Sequence of chain 1.A:
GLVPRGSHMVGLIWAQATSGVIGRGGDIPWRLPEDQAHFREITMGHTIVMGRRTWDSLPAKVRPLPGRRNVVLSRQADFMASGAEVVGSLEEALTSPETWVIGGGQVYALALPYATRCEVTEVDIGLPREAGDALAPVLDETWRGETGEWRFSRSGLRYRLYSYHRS

This protein binds this small molecule.
Small molecule (SMILES): CCc1nc(N)nc(N)c1OCCCOc1ccccc1CCC(=O)NS(C)(=O)=O

Binding-site contacts:
Ligand atom C27 contacts residue ASP47 of chain 1.A at 3.5 Å.
Ligand atom C13 contacts residue ARG43 of chain 1.A at 3.7 Å.
Ligand atom C08 contacts residue LEU70 of chain 1.A at 3.5 Å (hydrophobic).
Ligand atom O22 contacts residue ARG52 of chain 1.A at 3.8 Å.
Ligand atom C03 contacts residue ASP47 of chain 1.A at 3.3 Å.
Ligand atom C25 contacts residue ILE25 of chain 1.A at 3.5 Å (hydrophobic).
Ligand atom C01 contacts residue ASP47 of chain 1.A at 3.5 Å.
Ligand atom N26 contacts residue PHE51 of chain 1.A at 3.6 Å.
Ligand atom C25 contacts residue PHE51 of chain 1.A at 3.5 Å (hydrophobic).
Ligand atom O24 contacts residue ARG80 of chain 1.A at 3.7 Å.
Ligand atom C06 contacts residue PHE51 of chain 1.A at 3.5 Å (hydrophobic).
Ligand atom N20 contacts residue PHE51 of chain 1.A at 3.7 Å.
Ligand atom N29 contacts residue ILE25 of chain 1.A at 3.8 Å.
Ligand atom O22 contacts residue ARG80 of chain 1.A at 2.8 Å (salt-bridge).
Ligand atom C12 contacts residue ARG43 of chain 1.A at 3.8 Å.
Ligand atom N26 contacts residue NAP1 of chain 1.C at 3.8 Å.
Ligand atom N28 contacts residue ASP47 of chain 1.A at 2.7 Å (salt-bridge).
Ligand atom C14 contacts residue PRO71 of chain 1.A at 3.7 Å (hydrophobic).
Ligand atom C07 contacts residue LEU70 of chain 1.A at 3.8 Å (hydrophobic).
Ligand atom N29 contacts residue TRP26 of chain 1.A at 3.5 Å.
Ligand atom O05 contacts residue NAP1 of chain 1.C at 3.3 Å.
Ligand atom C15 contacts residue PRO71 of chain 1.A at 3.5 Å (hydrophobic).
Ligand atom N30 contacts residue ILE25 of chain 1.A at 2.8 Å (h-bond).
Ligand atom N30 contacts residue TYR120 of chain 1.A at 3.3 Å (h-bond).
Ligand atom C27 contacts residue TRP26 of chain 1.A at 3.8 Å (hydrophobic).
Ligand atom C11 contacts residue ILE40 of chain 1.A at 3.6 Å (hydrophobic).
Ligand atom O09 contacts residue LEU70 of chain 1.A at 3.6 Å.
Ligand atom N26 contacts residue TRP26 of chain 1.A at 3.3 Å.
Ligand atom N29 contacts residue ASP47 of chain 1.A at 2.8 Å (salt-bridge).
Ligand atom C27 contacts residue ALA27 of chain 1.A at 3.8 Å (hydrophobic).
Ligand atom N30 contacts residue PHE51 of chain 1.A at 3.6 Å.
Ligand atom N26 contacts residue ILE25 of chain 1.A at 3.3 Å (h-bond).
Ligand atom N29 contacts residue ALA27 of chain 1.A at 3.8 Å.
Ligand atom N30 contacts residue NAP1 of chain 1.C at 3.8 Å.
Ligand atom O22 contacts residue PHE51 of chain 1.A at 3.6 Å.
Ligand atom C04 contacts residue NAP1 of chain 1.C at 3.5 Å.
Ligand atom C02 contacts residue ASP47 of chain 1.A at 3.5 Å.
Ligand atom O24 contacts residue LEU77 of chain 1.A at 3.5 Å.
Ligand atom C25 contacts residue NAP1 of chain 1.C at 3.5 Å.
Ligand atom N30 contacts residue ILE114 of chain 1.A at 3.0 Å (h-bond).